A small-molecule ligand and the protein it binds are described below.
Small molecule (SMILES): CC(C)O[PH](=O)OC(C)C

Sequence of chain 1.B:
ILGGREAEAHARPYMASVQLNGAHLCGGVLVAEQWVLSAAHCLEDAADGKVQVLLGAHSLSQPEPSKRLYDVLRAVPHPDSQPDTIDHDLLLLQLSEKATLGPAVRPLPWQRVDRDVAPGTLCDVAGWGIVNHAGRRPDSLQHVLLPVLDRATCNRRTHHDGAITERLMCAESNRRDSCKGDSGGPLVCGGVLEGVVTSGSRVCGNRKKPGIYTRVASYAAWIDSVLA

Binding-site contacts:
Ligand atom C3' contacts residue THR198 of chain 1.B at 3.5 Å.
Ligand atom C3' contacts residue CYS179 of chain 1.B at 3.8 Å (hydrophobic).
Ligand atom C1' contacts residue CYS179 of chain 1.B at 4.4 Å (hydrophobic).
Ligand atom P contacts residue GLY200 of chain 1.B at 4.5 Å.
Ligand atom O3P contacts residue LYS180 of chain 1.B at 3.6 Å.
Ligand atom O3P contacts residue CYS179 of chain 1.B at 3.7 Å.
Ligand atom O1P contacts residue GLY200 of chain 1.B at 4.2 Å.
Ligand atom C1' contacts residue THR198 of chain 1.B at 3.8 Å.
Ligand atom O2P contacts residue SER183 of chain 1.B at 2.7 Å (h-bond).
Ligand atom P contacts residue SER183 of chain 1.B at 1.6 Å.
Ligand atom C2' contacts residue CYS179 of chain 1.B at 4.2 Å (hydrophobic).
Ligand atom O1P contacts residue SER199 of chain 1.B at 3.3 Å.
Ligand atom C2' contacts residue LYS180 of chain 1.B at 4.1 Å.
Ligand atom P contacts residue SER199 of chain 1.B at 3.9 Å.
Ligand atom P contacts residue LYS180 of chain 1.B at 4.5 Å.
Ligand atom O2P contacts residue CYS179 of chain 1.B at 4.5 Å.
Ligand atom O3P contacts residue ASP182 of chain 1.B at 3.4 Å (salt-bridge).
Ligand atom C3' contacts residue VAL197 of chain 1.B at 3.9 Å (hydrophobic).
Ligand atom O2P contacts residue THR198 of chain 1.B at 4.4 Å.
Ligand atom C3' contacts residue ARG202 of chain 1.B at 4.3 Å.
Ligand atom C1' contacts residue SER183 of chain 1.B at 3.3 Å.
Ligand atom C1' contacts residue GLY200 of chain 1.B at 3.4 Å.
Ligand atom O3P contacts residue SER183 of chain 1.B at 2.5 Å (h-bond).
Ligand atom C3 contacts residue CYS26 of chain 1.B at 3.7 Å (hydrophobic).
Ligand atom P contacts residue GLY181 of chain 1.B at 4.2 Å.
Ligand atom O1P contacts residue CYS26 of chain 1.B at 4.5 Å.
Ligand atom C2 contacts residue GLY200 of chain 1.B at 4.5 Å.
Ligand atom O3P contacts residue GLY181 of chain 1.B at 2.7 Å (h-bond).
Ligand atom O2P contacts residue LYS180 of chain 1.B at 4.2 Å.
Ligand atom C2' contacts residue GLY200 of chain 1.B at 3.2 Å.
Ligand atom C1 contacts residue SER183 of chain 1.B at 4.0 Å.
Ligand atom C3 contacts residue LEU25 of chain 1.B at 4.3 Å (hydrophobic).
Ligand atom C1' contacts residue SER199 of chain 1.B at 4.3 Å.
Ligand atom O2P contacts residue GLY200 of chain 1.B at 3.5 Å (h-bond).
Ligand atom C2' contacts residue ARG202 of chain 1.B at 4.1 Å.
Ligand atom C1' contacts residue ARG202 of chain 1.B at 4.5 Å.
Ligand atom O2P contacts residue SER199 of chain 1.B at 4.1 Å.
Ligand atom O1P contacts residue SER183 of chain 1.B at 2.6 Å (h-bond).
Ligand atom C3' contacts residue SER183 of chain 1.B at 3.3 Å.